Binding-site contacts:
Ligand atom CL3 contacts residue ILE49 of chain 1.C at 3.5 Å.
Ligand atom C28 contacts residue ILE49 of chain 1.C at 3.5 Å (hydrophobic).
Ligand atom C31 contacts residue GLY46 of chain 1.C at 3.8 Å.
Ligand atom C6 contacts residue VAL81 of chain 1.C at 3.8 Å (hydrophobic).
Ligand atom O35 contacts residue O4B1 of chain 1.Y at 3.7 Å.
Ligand atom C55 contacts residue O4B1 of chain 1.Y at 3.8 Å.
Ligand atom C24 contacts residue GLY46 of chain 1.C at 3.9 Å.
Ligand atom CL3 contacts residue LEU87 of chain 1.C at 3.6 Å.
Ligand atom CL2 contacts residue TYR88 of chain 1.C at 3.5 Å.
Ligand atom CL2 contacts residue PRO84 of chain 1.C at 3.5 Å.
Ligand atom C86 contacts residue ILE49 of chain 1.C at 3.7 Å (hydrophobic).
Ligand atom C42 contacts residue O4B1 of chain 1.Y at 3.7 Å.
Ligand atom C40 contacts residue O4B1 of chain 1.Y at 3.6 Å.
Ligand atom O78 contacts residue O4B1 of chain 1.Y at 3.2 Å.
Ligand atom C26 contacts residue VAL81 of chain 1.C at 3.7 Å (hydrophobic).
Ligand atom N22 contacts residue MET42 of chain 1.C at 2.9 Å (h-bond).
Ligand atom C52 contacts residue O4B1 of chain 1.Y at 3.8 Å.
Ligand atom O35 contacts residue HIS43 of chain 1.C at 3.4 Å.
Ligand atom C82 contacts residue GLN60 of chain 1.C at 3.3 Å.
Ligand atom C70 contacts residue TYR55 of chain 1.C at 3.6 Å (hydrophobic).
Ligand atom C28 contacts residue PHE79 of chain 1.C at 3.5 Å (hydrophobic).
Ligand atom C47 contacts residue HIS43 of chain 1.C at 3.6 Å.
Ligand atom C84 contacts residue TYR55 of chain 1.C at 3.8 Å (hydrophobic).
Ligand atom C31 contacts residue LEU45 of chain 1.C at 3.6 Å (hydrophobic).
Ligand atom O48 contacts residue HIS43 of chain 1.C at 2.9 Å (h-bond).
Ligand atom C73 contacts residue TYR55 of chain 1.C at 3.5 Å (hydrophobic).
Ligand atom C73 contacts residue GLN60 of chain 1.C at 3.5 Å.
Ligand atom C4 contacts residue VAL81 of chain 1.C at 3.8 Å (hydrophobic).
Ligand atom C80 contacts residue VAL81 of chain 1.C at 3.7 Å (hydrophobic).
Ligand atom N22 contacts residue GLY46 of chain 1.C at 3.6 Å.
Ligand atom C84 contacts residue ILE49 of chain 1.C at 3.6 Å (hydrophobic).
Ligand atom O76 contacts residue MET50 of chain 1.C at 3.7 Å.
Ligand atom C24 contacts residue MET42 of chain 1.C at 3.7 Å (hydrophobic).
Ligand atom C30 contacts residue ILE49 of chain 1.C at 3.4 Å (hydrophobic).
Ligand atom CL2 contacts residue PHE79 of chain 1.C at 3.6 Å.
Ligand atom C21 contacts residue MET42 of chain 1.C at 3.9 Å (hydrophobic).
Ligand atom C80 contacts residue GLN60 of chain 1.C at 3.5 Å.
Ligand atom CL1 contacts residue MET42 of chain 1.C at 3.8 Å.
Ligand atom O35 contacts residue MET42 of chain 1.C at 3.5 Å (h-bond).
Ligand atom CL2 contacts residue LEU87 of chain 1.C at 3.7 Å.

Sequence of chain 1.C:
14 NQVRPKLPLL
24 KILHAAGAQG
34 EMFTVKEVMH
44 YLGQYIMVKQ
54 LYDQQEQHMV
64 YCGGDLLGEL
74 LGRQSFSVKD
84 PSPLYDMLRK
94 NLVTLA

This small molecule binds to this protein.
Small molecule (SMILES): C[C@@H](c1ccc(Cl)cc1Cl)n1cnc(-c2ccccc2)c1-c1c(C(=O)Nc2cc(C(=O)O)ccc2N2CCC(N3CCCOC3=O)CC2)[nH]c2cc(Cl)ccc12